Sequence of chain 2.A:
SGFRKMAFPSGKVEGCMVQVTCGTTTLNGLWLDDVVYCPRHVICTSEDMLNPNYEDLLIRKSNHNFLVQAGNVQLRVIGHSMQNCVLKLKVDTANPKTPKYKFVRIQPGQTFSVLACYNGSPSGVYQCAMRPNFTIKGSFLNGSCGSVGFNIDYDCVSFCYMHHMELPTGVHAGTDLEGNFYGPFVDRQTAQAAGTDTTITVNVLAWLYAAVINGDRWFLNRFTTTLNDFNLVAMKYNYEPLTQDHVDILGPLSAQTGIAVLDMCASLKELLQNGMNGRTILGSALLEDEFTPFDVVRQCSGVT

Binding-site contacts:
Ligand atom C06 contacts residue PRO132 of chain 2.A at 3.9 Å (hydrophobic).
Ligand atom C10 contacts residue THR198 of chain 2.A at 3.6 Å.
Ligand atom O04 contacts residue GLU240 of chain 2.A at 3.5 Å (salt-bridge).
Ligand atom O04 contacts residue THR198 of chain 2.A at 3.2 Å (h-bond).
Ligand atom C11 contacts residue GLU240 of chain 2.A at 3.6 Å.
Ligand atom C03 contacts residue GLU240 of chain 2.A at 3.8 Å.
Ligand atom C14 contacts residue THR196 of chain 2.A at 4.1 Å.
Ligand atom C02 contacts residue THR196 of chain 2.A at 4.1 Å.
Ligand atom C05 contacts residue PRO132 of chain 2.A at 3.0 Å (hydrophobic).
Ligand atom C14 contacts residue ASN238 of chain 2.A at 3.5 Å.
Ligand atom C03 contacts residue THR196 of chain 2.A at 3.5 Å.
Ligand atom C09 contacts residue GLU240 of chain 2.A at 3.7 Å.
Ligand atom C03 contacts residue PRO132 of chain 2.A at 4.1 Å (hydrophobic).
Ligand atom O04 contacts residue THR196 of chain 2.A at 2.4 Å (h-bond).
Ligand atom C05 contacts residue GLU240 of chain 2.A at 3.6 Å.
Ligand atom C13 contacts residue MET235 of chain 2.A at 4.1 Å (hydrophobic).
Ligand atom C07 contacts residue GLU240 of chain 2.A at 3.2 Å.
Ligand atom C15 contacts residue THR196 of chain 2.A at 4.2 Å.
Ligand atom C15 contacts residue THR198 of chain 2.A at 3.8 Å.
Ligand atom C03 contacts residue ASN133 of chain 2.A at 4.3 Å.
Ligand atom C10 contacts residue GLU240 of chain 2.A at 3.9 Å.
Ligand atom C05 contacts residue ASN133 of chain 2.A at 3.9 Å.
Ligand atom C05 contacts residue THR198 of chain 2.A at 4.5 Å.
Ligand atom C02 contacts residue GLU240 of chain 2.A at 3.7 Å.
Ligand atom C14 contacts residue THR198 of chain 2.A at 3.7 Å.
Ligand atom C11 contacts residue TYR239 of chain 2.A at 4.2 Å (hydrophobic).
Ligand atom C12 contacts residue TYR239 of chain 2.A at 3.6 Å (hydrophobic).
Ligand atom C13 contacts residue ASN238 of chain 2.A at 3.2 Å.
Ligand atom N08 contacts residue GLU240 of chain 2.A at 2.9 Å (salt-bridge).
Ligand atom O04 contacts residue ASN133 of chain 2.A at 3.9 Å.
Ligand atom C13 contacts residue THR198 of chain 2.A at 3.6 Å.
Ligand atom C12 contacts residue ASN238 of chain 2.A at 4.1 Å.
Ligand atom C12 contacts residue THR198 of chain 2.A at 3.5 Å.
Ligand atom C02 contacts residue THR198 of chain 2.A at 4.2 Å.
Ligand atom C11 contacts residue THR198 of chain 2.A at 3.5 Å.
Ligand atom C06 contacts residue GLU240 of chain 2.A at 3.8 Å.
Ligand atom O04 contacts residue PRO132 of chain 2.A at 3.8 Å.
Ligand atom C03 contacts residue THR198 of chain 2.A at 4.2 Å.
Ligand atom N08 contacts residue THR198 of chain 2.A at 4.2 Å.
Ligand atom C09 contacts residue THR198 of chain 2.A at 4.5 Å.

A small-molecule ligand and the protein it binds are described below.
Small molecule (SMILES): C[C@@H]1[C@@H](O)CCCN1Cc1ccccc1